Binding-site contacts:
Ligand atom C25 contacts residue SER242 of chain 1.B at 3.5 Å.
Ligand atom C18 contacts residue GLY339 of chain 1.B at 3.6 Å.
Ligand atom C34 contacts residue GLY339 of chain 1.B at 3.6 Å.
Ligand atom C04 contacts residue TRP291 of chain 1.B at 3.5 Å (hydrophobic).
Ligand atom O32 contacts residue ASN289 of chain 1.B at 3.5 Å (h-bond).
Ligand atom C30 contacts residue ASN289 of chain 1.B at 3.0 Å.
Ligand atom F26 contacts residue VAL139 of chain 1.B at 3.6 Å.
Ligand atom C24 contacts residue SER242 of chain 1.B at 3.7 Å.
Ligand atom N14 contacts residue GLU293 of chain 1.B at 3.4 Å (salt-bridge).
Ligand atom C15 contacts residue MET290 of chain 1.B at 3.4 Å (hydrophobic).
Ligand atom C36 contacts residue GLY338 of chain 1.B at 3.7 Å.
Ligand atom CL28 contacts residue PHE243 of chain 1.B at 3.5 Å.
Ligand atom C20 contacts residue MET290 of chain 1.B at 3.6 Å (hydrophobic).
Ligand atom O01 contacts residue ASP340 of chain 1.B at 3.5 Å.
Ligand atom N14 contacts residue MET290 of chain 1.B at 2.9 Å (h-bond).
Ligand atom C30 contacts residue ILE288 of chain 1.B at 3.6 Å (hydrophobic).
Ligand atom CL28 contacts residue ASN244 of chain 1.B at 3.6 Å.
Ligand atom C02 contacts residue GLY339 of chain 1.B at 3.4 Å.
Ligand atom C33 contacts residue GLY339 of chain 1.B at 3.3 Å.
Ligand atom F26 contacts residue SER242 of chain 1.B at 3.2 Å.
Ligand atom N22 contacts residue GLU237 of chain 1.B at 3.5 Å.
Ligand atom C29 contacts residue ILE288 of chain 1.B at 3.7 Å (hydrophobic).
Ligand atom N19 contacts residue GLY339 of chain 1.B at 2.8 Å (h-bond).
Ligand atom O32 contacts residue MET290 of chain 1.B at 3.0 Å (h-bond).
Ligand atom F26 contacts residue SER140 of chain 1.B at 3.5 Å.
Ligand atom C15 contacts residue VAL294 of chain 1.B at 3.8 Å (hydrophobic).
Ligand atom CL28 contacts residue PHE249 of chain 1.B at 3.6 Å.
Ligand atom O31 contacts residue MET341 of chain 1.B at 3.4 Å.
Ligand atom C23 contacts residue ASN289 of chain 1.B at 3.4 Å.
Ligand atom N16 contacts residue GLY295 of chain 1.B at 3.4 Å (h-bond).
Ligand atom N16 contacts residue MET290 of chain 1.B at 3.0 Å (h-bond).
Ligand atom N22 contacts residue ASN289 of chain 1.B at 2.8 Å (h-bond).
Ligand atom O03 contacts residue TRP291 of chain 1.B at 3.3 Å (h-bond).
Ligand atom N16 contacts residue GLU293 of chain 1.B at 3.3 Å (salt-bridge).
Ligand atom N16 contacts residue VAL294 of chain 1.B at 3.6 Å.
Ligand atom C15 contacts residue GLU293 of chain 1.B at 3.7 Å.
Ligand atom C12 contacts residue GLY339 of chain 1.B at 3.4 Å.
Ligand atom O31 contacts residue GLY339 of chain 1.B at 3.4 Å (h-bond).
Ligand atom N11 contacts residue GLY339 of chain 1.B at 3.1 Å (h-bond).
Ligand atom C23 contacts residue GLU237 of chain 1.B at 3.5 Å.

The small molecule below binds the protein below.
Small molecule (SMILES): [H]/N=C(/N)NC[C@@H]1[C@@H](NC(=O)C(=O)Nc2ccc(Cl)c(F)c2)c2ccc(CNC)cc2N1C(=O)OCc1ccccc1

Sequence of chain 1.B:
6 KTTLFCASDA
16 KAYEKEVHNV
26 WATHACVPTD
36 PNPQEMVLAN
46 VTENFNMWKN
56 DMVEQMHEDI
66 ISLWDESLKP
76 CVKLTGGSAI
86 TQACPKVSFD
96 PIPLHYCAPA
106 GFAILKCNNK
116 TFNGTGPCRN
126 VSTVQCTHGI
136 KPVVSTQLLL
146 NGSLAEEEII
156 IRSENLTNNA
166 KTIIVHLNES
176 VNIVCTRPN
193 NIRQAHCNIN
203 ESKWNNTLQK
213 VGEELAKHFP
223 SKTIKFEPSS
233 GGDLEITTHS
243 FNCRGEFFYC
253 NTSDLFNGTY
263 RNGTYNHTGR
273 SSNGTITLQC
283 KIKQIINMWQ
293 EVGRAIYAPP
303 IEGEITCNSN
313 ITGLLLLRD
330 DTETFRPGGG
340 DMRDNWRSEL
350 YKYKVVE